Sequence of chain 1.A:
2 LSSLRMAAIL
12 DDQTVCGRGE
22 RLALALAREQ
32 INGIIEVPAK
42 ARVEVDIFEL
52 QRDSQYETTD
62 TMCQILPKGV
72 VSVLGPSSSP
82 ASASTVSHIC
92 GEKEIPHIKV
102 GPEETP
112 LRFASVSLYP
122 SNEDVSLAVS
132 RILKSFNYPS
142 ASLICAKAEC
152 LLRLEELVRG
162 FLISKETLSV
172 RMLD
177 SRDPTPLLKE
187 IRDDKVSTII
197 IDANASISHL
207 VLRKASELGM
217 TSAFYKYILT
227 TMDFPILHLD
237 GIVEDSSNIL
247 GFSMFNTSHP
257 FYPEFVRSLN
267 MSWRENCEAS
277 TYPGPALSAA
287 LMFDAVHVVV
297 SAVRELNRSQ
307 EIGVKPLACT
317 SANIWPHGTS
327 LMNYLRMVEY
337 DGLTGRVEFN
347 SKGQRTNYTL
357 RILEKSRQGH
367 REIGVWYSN

Binding-site contacts:
Ligand atom C8 contacts residue TYR278 of chain 1.A at 3.6 Å (hydrophobic).
Ligand atom C2 contacts residue ASN266 of chain 1.A at 2.4 Å.
Ligand atom C8 contacts residue GLY280 of chain 1.A at 4.1 Å.
Ligand atom C1 contacts residue TYR278 of chain 1.A at 4.1 Å (hydrophobic).
Ligand atom O5 contacts residue ASN266 of chain 1.A at 2.3 Å (h-bond).
Ligand atom C5 contacts residue ALA275 of chain 1.A at 4.1 Å (hydrophobic).
Ligand atom N2 contacts residue ASN266 of chain 1.A at 2.9 Å (h-bond).
Ligand atom O7 contacts residue TYR278 of chain 1.A at 4.1 Å.
Ligand atom C7 contacts residue TYR278 of chain 1.A at 3.6 Å (hydrophobic).
Ligand atom C5 contacts residue ARG270 of chain 1.A at 3.8 Å.
Ligand atom O6 contacts residue ARG270 of chain 1.A at 3.7 Å.
Ligand atom C2 contacts residue TYR278 of chain 1.A at 4.4 Å (hydrophobic).
Ligand atom C1 contacts residue ARG270 of chain 1.A at 3.8 Å.
Ligand atom N2 contacts residue TYR278 of chain 1.A at 3.6 Å.
Ligand atom C6 contacts residue ALA275 of chain 1.A at 4.2 Å (hydrophobic).
Ligand atom C1 contacts residue ALA275 of chain 1.A at 4.2 Å (hydrophobic).
Ligand atom C5 contacts residue ASN266 of chain 1.A at 3.6 Å.
Ligand atom C7 contacts residue ASN266 of chain 1.A at 3.5 Å.
Ligand atom O7 contacts residue VAL262 of chain 1.A at 3.8 Å.
Ligand atom C6 contacts residue ARG270 of chain 1.A at 3.6 Å.
Ligand atom O7 contacts residue ASN266 of chain 1.A at 3.6 Å (h-bond).
Ligand atom C1 contacts residue ASN266 of chain 1.A at 1.4 Å.
Ligand atom C3 contacts residue ASN266 of chain 1.A at 3.7 Å.
Ligand atom C4 contacts residue ASN266 of chain 1.A at 4.1 Å.
Ligand atom O5 contacts residue ARG270 of chain 1.A at 2.9 Å (salt-bridge).
Ligand atom O5 contacts residue ALA275 of chain 1.A at 4.4 Å.

This protein binds this small molecule.
Small molecule (SMILES): CC(=O)N[C@@H]1[C@@H](O)[C@H](O)[C@@H](CO)O[C@H]1O